Binding-site contacts:
Ligand atom C2 contacts residue ALA131 of chain 1.A at 3.8 Å (hydrophobic).
Ligand atom C8 contacts residue GLY155 of chain 1.A at 3.3 Å.
Ligand atom O7 contacts residue GLY155 of chain 1.A at 4.0 Å.
Ligand atom O5 contacts residue ALA131 of chain 1.A at 3.2 Å (h-bond).
Ligand atom C8 contacts residue SER180 of chain 1.A at 4.2 Å.
Ligand atom C2 contacts residue ASN156 of chain 1.A at 2.5 Å.
Ligand atom C7 contacts residue ASN156 of chain 1.A at 3.4 Å.
Ligand atom C1 contacts residue ASN156 of chain 1.A at 1.4 Å.
Ligand atom C3 contacts residue ASN156 of chain 1.A at 3.8 Å.
Ligand atom O6 contacts residue ALA132 of chain 1.A at 3.8 Å.
Ligand atom N2 contacts residue ASN156 of chain 1.A at 2.7 Å (h-bond).
Ligand atom O5 contacts residue ASN156 of chain 1.A at 2.3 Å (h-bond).
Ligand atom C8 contacts residue ASN156 of chain 1.A at 3.7 Å.
Ligand atom C1 contacts residue ALA131 of chain 1.A at 3.3 Å (hydrophobic).
Ligand atom O7 contacts residue ASN156 of chain 1.A at 4.2 Å.
Ligand atom C7 contacts residue GLY155 of chain 1.A at 3.9 Å.
Ligand atom C4 contacts residue ASN156 of chain 1.A at 4.2 Å.
Ligand atom O5 contacts residue ALA132 of chain 1.A at 4.1 Å.
Ligand atom C5 contacts residue ASN156 of chain 1.A at 3.6 Å.

A small-molecule ligand and the protein it binds are described below.
Small molecule (SMILES): CC(=O)N[C@H]1[C@H](O[C@H]2[C@H](O)[C@@H](NC(C)=O)CO[C@@H]2CO)O[C@H](CO)[C@@H](O[C@@H]2O[C@H](CO[C@H]3O[C@H](CO[C@H]4O[C@H](CO)[C@@H](O)[C@H](O)[C@@H]4O)[C@@H](O)[C@H](O[C@H]4O[C@H](CO)[C@@H](O)[C@H](O)[C@@H]4O)[C@@H]3O)[C@@H](O)[C@H](O)[C@@H]2O)[C@@H]1O

Sequence of chain 1.A:
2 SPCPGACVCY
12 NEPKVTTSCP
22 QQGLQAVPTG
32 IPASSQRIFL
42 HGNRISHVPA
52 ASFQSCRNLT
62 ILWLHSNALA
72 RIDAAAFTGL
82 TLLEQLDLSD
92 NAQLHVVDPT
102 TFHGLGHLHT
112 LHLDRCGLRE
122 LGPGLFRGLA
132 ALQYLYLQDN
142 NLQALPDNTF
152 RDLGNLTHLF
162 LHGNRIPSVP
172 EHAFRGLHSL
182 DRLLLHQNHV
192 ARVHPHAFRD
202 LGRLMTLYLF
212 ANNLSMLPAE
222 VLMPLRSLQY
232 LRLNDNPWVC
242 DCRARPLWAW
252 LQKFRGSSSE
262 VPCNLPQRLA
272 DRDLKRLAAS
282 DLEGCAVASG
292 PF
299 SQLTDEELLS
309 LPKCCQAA